The protein below binds the small molecule below.
Small molecule (SMILES): Cc1cc(CCCCCCCOc2ccc(C3=N[C@@H](C)CO3)cc2)on1

Sequence of chain 13.C:
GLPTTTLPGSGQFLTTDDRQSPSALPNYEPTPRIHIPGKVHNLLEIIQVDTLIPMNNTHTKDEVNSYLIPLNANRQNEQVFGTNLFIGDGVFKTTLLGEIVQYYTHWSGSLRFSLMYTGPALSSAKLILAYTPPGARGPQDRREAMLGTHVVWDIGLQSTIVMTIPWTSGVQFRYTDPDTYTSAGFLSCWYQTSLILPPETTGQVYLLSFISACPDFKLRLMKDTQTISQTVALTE

Binding-site contacts:
Ligand atom O1B contacts residue ILE104 of chain 13.A at 3.8 Å.
Ligand atom C31 contacts residue PRO174 of chain 13.A at 3.4 Å (hydrophobic).
Ligand atom C5B contacts residue LEU106 of chain 13.A at 3.7 Å (hydrophobic).
Ligand atom C3C contacts residue TYR128 of chain 13.A at 3.9 Å (hydrophobic).
Ligand atom C3C contacts residue VAL188 of chain 13.A at 3.3 Å (hydrophobic).
Ligand atom O1 contacts residue VAL188 of chain 13.A at 3.8 Å.
Ligand atom C2C contacts residue VAL188 of chain 13.A at 3.2 Å (hydrophobic).
Ligand atom C5C contacts residue ILE104 of chain 13.A at 3.5 Å (hydrophobic).
Ligand atom C1B contacts residue MET221 of chain 13.A at 4.0 Å (hydrophobic).
Ligand atom C2B contacts residue MET221 of chain 13.A at 3.6 Å (hydrophobic).
Ligand atom C31 contacts residue SER175 of chain 13.A at 3.6 Å.
Ligand atom C4 contacts residue TYR152 of chain 13.A at 3.9 Å (hydrophobic).
Ligand atom C6C contacts residue MET221 of chain 13.A at 3.7 Å (hydrophobic).
Ligand atom C7C contacts residue TYR128 of chain 13.A at 3.6 Å (hydrophobic).
Ligand atom O1 contacts residue ALA24 of chain 13.C at 3.6 Å.
Ligand atom C4 contacts residue MET224 of chain 13.A at 3.8 Å (hydrophobic).
Ligand atom C3B contacts residue MET221 of chain 13.A at 4.0 Å (hydrophobic).
Ligand atom C3 contacts residue PHE186 of chain 13.A at 3.8 Å (hydrophobic).
Ligand atom N2 contacts residue ALA24 of chain 13.C at 3.4 Å.
Ligand atom C5 contacts residue PHE186 of chain 13.A at 3.5 Å (hydrophobic).
Ligand atom C6C contacts residue VAL191 of chain 13.A at 3.2 Å (hydrophobic).
Ligand atom C4 contacts residue PHE186 of chain 13.A at 3.6 Å (hydrophobic).
Ligand atom O1 contacts residue TYR152 of chain 13.A at 3.9 Å.
Ligand atom C5 contacts residue TYR152 of chain 13.A at 3.8 Å (hydrophobic).
Ligand atom O1B contacts residue MET221 of chain 13.A at 3.4 Å.
Ligand atom O1B contacts residue TYR128 of chain 13.A at 3.9 Å.
Ligand atom CM1 contacts residue SER107 of chain 13.A at 3.6 Å.
Ligand atom N2 contacts residue PRO174 of chain 13.A at 3.9 Å.
Ligand atom C4C contacts residue ILE104 of chain 13.A at 3.7 Å (hydrophobic).
Ligand atom C4C contacts residue TYR152 of chain 13.A at 3.8 Å (hydrophobic).
Ligand atom C31 contacts residue ALA150 of chain 13.A at 3.5 Å (hydrophobic).
Ligand atom O1 contacts residue PHE186 of chain 13.A at 3.5 Å.
Ligand atom N2 contacts residue PHE186 of chain 13.A at 3.7 Å.
Ligand atom C5B contacts residue TYR197 of chain 13.A at 3.7 Å (hydrophobic).
Ligand atom C31 contacts residue VAL176 of chain 13.A at 3.3 Å (hydrophobic).
Ligand atom C1C contacts residue TYR152 of chain 13.A at 4.0 Å (hydrophobic).
Ligand atom C6B contacts residue TYR197 of chain 13.A at 3.6 Å (hydrophobic).
Ligand atom C5C contacts residue TYR128 of chain 13.A at 3.5 Å (hydrophobic).
Ligand atom C7C contacts residue TYR197 of chain 13.A at 3.8 Å (hydrophobic).
Ligand atom C3 contacts residue PRO174 of chain 13.A at 3.8 Å (hydrophobic).

Sequence of chain 13.A:
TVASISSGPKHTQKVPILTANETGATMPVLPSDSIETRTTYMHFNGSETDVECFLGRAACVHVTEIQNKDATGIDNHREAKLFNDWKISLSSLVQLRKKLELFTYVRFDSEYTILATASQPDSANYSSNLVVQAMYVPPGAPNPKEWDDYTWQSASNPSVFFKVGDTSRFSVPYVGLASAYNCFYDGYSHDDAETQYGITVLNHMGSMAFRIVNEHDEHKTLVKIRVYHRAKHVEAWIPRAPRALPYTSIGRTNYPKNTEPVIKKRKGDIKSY